The small molecule below binds the protein below.
Small molecule (SMILES): CC(=O)N[C@@H]1[C@@H](O)[C@H](O)[C@@H](CO)O[C@H]1O

Binding-site contacts:
Ligand atom O7 contacts residue ASN224 of chain 1.A at 4.2 Å.
Ligand atom O7 contacts residue ASN203 of chain 1.A at 3.0 Å (h-bond).
Ligand atom C1 contacts residue ARG328 of chain 1.A at 4.0 Å.
Ligand atom C3 contacts residue ASN203 of chain 1.A at 3.8 Å.
Ligand atom C7 contacts residue ASN224 of chain 1.A at 4.2 Å.
Ligand atom O6 contacts residue SER330 of chain 1.A at 4.3 Å.
Ligand atom C2 contacts residue ASN203 of chain 1.A at 2.4 Å.
Ligand atom C8 contacts residue ASN203 of chain 1.A at 4.3 Å.
Ligand atom C4 contacts residue ASN203 of chain 1.A at 4.2 Å.
Ligand atom C8 contacts residue SER226 of chain 1.A at 4.2 Å.
Ligand atom C5 contacts residue ARG328 of chain 1.A at 4.0 Å.
Ligand atom O6 contacts residue ARG328 of chain 1.A at 3.0 Å (salt-bridge).
Ligand atom C6 contacts residue ARG328 of chain 1.A at 3.7 Å.
Ligand atom N2 contacts residue ASN203 of chain 1.A at 2.9 Å (h-bond).
Ligand atom C8 contacts residue ASN224 of chain 1.A at 3.4 Å.
Ligand atom O5 contacts residue ARG328 of chain 1.A at 3.1 Å (salt-bridge).
Ligand atom C8 contacts residue ASN297 of chain 1.A at 3.7 Å.
Ligand atom C7 contacts residue ASN203 of chain 1.A at 3.1 Å.
Ligand atom C1 contacts residue ASN203 of chain 1.A at 1.4 Å.
Ligand atom C8 contacts residue LEU225 of chain 1.A at 3.7 Å (hydrophobic).
Ligand atom C1 contacts residue VAL201 of chain 1.A at 4.3 Å (hydrophobic).
Ligand atom C5 contacts residue ASN203 of chain 1.A at 3.7 Å.
Ligand atom O5 contacts residue SER330 of chain 1.A at 4.3 Å.
Ligand atom C8 contacts residue VAL201 of chain 1.A at 4.5 Å (hydrophobic).
Ligand atom O5 contacts residue ASN203 of chain 1.A at 2.4 Å (h-bond).
Ligand atom C1 contacts residue SER330 of chain 1.A at 4.3 Å.

Sequence of chain 1.A:
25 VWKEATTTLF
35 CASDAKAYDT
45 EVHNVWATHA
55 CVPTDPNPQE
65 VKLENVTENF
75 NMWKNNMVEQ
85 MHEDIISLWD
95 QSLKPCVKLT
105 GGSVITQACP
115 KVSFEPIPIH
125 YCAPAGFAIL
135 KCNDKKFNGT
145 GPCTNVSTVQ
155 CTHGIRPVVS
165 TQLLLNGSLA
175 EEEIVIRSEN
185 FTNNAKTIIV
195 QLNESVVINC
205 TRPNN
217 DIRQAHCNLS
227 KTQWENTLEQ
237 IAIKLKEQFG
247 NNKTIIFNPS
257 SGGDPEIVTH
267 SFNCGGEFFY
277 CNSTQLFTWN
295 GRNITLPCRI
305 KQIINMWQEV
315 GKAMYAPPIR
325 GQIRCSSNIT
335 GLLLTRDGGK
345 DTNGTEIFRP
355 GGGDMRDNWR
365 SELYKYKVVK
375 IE